Sequence of chain 1.D:
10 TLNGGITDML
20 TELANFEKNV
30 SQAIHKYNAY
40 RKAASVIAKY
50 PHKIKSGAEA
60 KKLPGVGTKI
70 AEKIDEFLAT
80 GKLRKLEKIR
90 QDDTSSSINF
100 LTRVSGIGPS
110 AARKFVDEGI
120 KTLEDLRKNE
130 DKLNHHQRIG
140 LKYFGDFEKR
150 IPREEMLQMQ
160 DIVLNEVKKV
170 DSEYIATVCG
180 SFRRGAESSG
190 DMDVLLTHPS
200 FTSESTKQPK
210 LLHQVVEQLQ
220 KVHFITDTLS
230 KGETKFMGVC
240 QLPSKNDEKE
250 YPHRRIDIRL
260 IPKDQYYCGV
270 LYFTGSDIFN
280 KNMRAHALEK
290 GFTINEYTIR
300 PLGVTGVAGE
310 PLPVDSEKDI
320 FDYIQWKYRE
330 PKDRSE

The small molecule below binds the protein below.
Small molecule (SMILES): Nc1ncnc2c1ncn2[C@H]1C[C@H](O)[C@@H](COP(=O)(O)OP(=O)(O)CP(=O)(O)O)O1

Binding-site contacts:
Ligand atom O1G contacts residue GLY189 of chain 1.D at 3.5 Å (h-bond).
Ligand atom O2G contacts residue ARG149 of chain 1.D at 3.6 Å.
Ligand atom O1A contacts residue ASP192 of chain 1.D at 2.9 Å (salt-bridge).
Ligand atom C2' contacts residue TYR271 of chain 1.D at 3.2 Å (hydrophobic).
Ligand atom C4' contacts residue PHE272 of chain 1.D at 3.4 Å (hydrophobic).
Ligand atom PG contacts residue MG1 of chain 1.F at 3.3 Å.
Ligand atom O2B contacts residue ARG183 of chain 1.D at 2.7 Å (salt-bridge).
Ligand atom PA contacts residue MG1 of chain 1.F at 3.1 Å.
Ligand atom O3G contacts residue SER180 of chain 1.D at 2.5 Å (h-bond).
Ligand atom O3G contacts residue SER188 of chain 1.D at 3.4 Å.
Ligand atom C5 contacts residue ASP276 of chain 1.D at 3.5 Å.
Ligand atom C5' contacts residue ASP192 of chain 1.D at 3.4 Å.
Ligand atom C1' contacts residue TYR271 of chain 1.D at 3.3 Å (hydrophobic).
Ligand atom O1B contacts residue MG1 of chain 1.F at 1.9 Å.
Ligand atom PB contacts residue MG1 of chain 1.F at 3.1 Å.
Ligand atom O1B contacts residue ASP192 of chain 1.D at 3.0 Å (salt-bridge).
Ligand atom O3A contacts residue MG1 of chain 1.F at 3.5 Å.
Ligand atom O1G contacts residue MG1 of chain 1.F at 2.1 Å.
Ligand atom O3' contacts residue PHE272 of chain 1.D at 3.6 Å (h-bond).
Ligand atom C1' contacts residue ASN279 of chain 1.D at 3.6 Å.
Ligand atom O1A contacts residue ASP190 of chain 1.D at 3.0 Å (salt-bridge).
Ligand atom O1B contacts residue SER180 of chain 1.D at 3.5 Å (h-bond).
Ligand atom C2' contacts residue GLY274 of chain 1.D at 3.4 Å.
Ligand atom O3G contacts residue GLY189 of chain 1.D at 2.8 Å (h-bond).
Ligand atom O3' contacts residue THR273 of chain 1.D at 3.4 Å (h-bond).
Ligand atom O3' contacts residue GLY274 of chain 1.D at 3.3 Å.
Ligand atom C2' contacts residue ASN279 of chain 1.D at 3.4 Å.
Ligand atom PG contacts residue GLY189 of chain 1.D at 3.3 Å.
Ligand atom C3B contacts residue MG1 of chain 1.F at 3.7 Å.
Ligand atom O3G contacts residue ARG149 of chain 1.D at 2.8 Å (salt-bridge).
Ligand atom O3' contacts residue ARG183 of chain 1.D at 3.5 Å (salt-bridge).
Ligand atom O1A contacts residue MG1 of chain 1.F at 1.9 Å.
Ligand atom N7 contacts residue ASP276 of chain 1.D at 3.5 Å.
Ligand atom PG contacts residue SER180 of chain 1.D at 3.6 Å.
Ligand atom N3 contacts residue TYR271 of chain 1.D at 3.6 Å.
Ligand atom O1A contacts residue NA1 of chain 1.I at 3.1 Å (h-bond).
Ligand atom N3 contacts residue ASN279 of chain 1.D at 3.0 Å (h-bond).
Ligand atom O1G contacts residue ASP190 of chain 1.D at 2.9 Å (salt-bridge).
Ligand atom O1B contacts residue GLY179 of chain 1.D at 3.6 Å.
Ligand atom O2G contacts residue GLY189 of chain 1.D at 3.5 Å (h-bond).